Sequence of chain 1.A:
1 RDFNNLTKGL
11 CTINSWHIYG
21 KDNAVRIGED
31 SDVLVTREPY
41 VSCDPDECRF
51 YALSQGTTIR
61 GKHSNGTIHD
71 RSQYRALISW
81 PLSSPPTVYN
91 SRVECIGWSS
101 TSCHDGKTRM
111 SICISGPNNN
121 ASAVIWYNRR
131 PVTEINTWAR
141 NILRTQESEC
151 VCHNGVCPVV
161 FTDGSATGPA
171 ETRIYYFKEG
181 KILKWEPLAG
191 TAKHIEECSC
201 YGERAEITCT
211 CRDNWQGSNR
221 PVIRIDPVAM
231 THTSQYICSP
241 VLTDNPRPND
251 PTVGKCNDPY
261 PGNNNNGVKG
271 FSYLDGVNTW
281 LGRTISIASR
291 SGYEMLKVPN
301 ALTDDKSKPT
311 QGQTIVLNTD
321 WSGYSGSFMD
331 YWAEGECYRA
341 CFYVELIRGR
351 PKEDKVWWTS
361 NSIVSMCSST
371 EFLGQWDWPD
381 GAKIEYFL

Binding-site contacts:
Ligand atom C7 contacts residue ASN120 of chain 1.A at 3.5 Å.
Ligand atom O3 contacts residue ASN249 of chain 3.A at 2.7 Å (h-bond).
Ligand atom C3 contacts residue GLY312 of chain 3.A at 3.2 Å.
Ligand atom O4 contacts residue GLU294 of chain 3.A at 2.7 Å (salt-bridge).
Ligand atom O3 contacts residue GLU294 of chain 3.A at 2.6 Å (salt-bridge).
Ligand atom C2 contacts residue ASN120 of chain 1.A at 2.5 Å.
Ligand atom O5 contacts residue K1 of chain 1.K at 2.9 Å.
Ligand atom O5 contacts residue GLN375 of chain 3.A at 3.4 Å (h-bond).
Ligand atom O6 contacts residue THR310 of chain 3.A at 3.6 Å (h-bond).
Ligand atom C5 contacts residue ARG283 of chain 3.A at 3.6 Å.
Ligand atom C4 contacts residue GLU294 of chain 3.A at 3.5 Å.
Ligand atom C1 contacts residue ASN120 of chain 1.A at 1.4 Å.
Ligand atom O2 contacts residue LEU296 of chain 3.A at 3.4 Å.
Ligand atom O3 contacts residue ARG283 of chain 3.A at 2.9 Å (salt-bridge).
Ligand atom O6 contacts residue LYS308 of chain 3.A at 2.8 Å (salt-bridge).
Ligand atom O6 contacts residue ILE285 of chain 3.A at 2.7 Å (h-bond).
Ligand atom C1 contacts residue K1 of chain 1.K at 3.6 Å.
Ligand atom O4 contacts residue ILE287 of chain 3.A at 3.4 Å.
Ligand atom O2 contacts residue GLY312 of chain 3.A at 3.2 Å.
Ligand atom O4 contacts residue ARG247 of chain 3.A at 3.1 Å (salt-bridge).
Ligand atom O5 contacts residue ASP250 of chain 3.A at 3.6 Å (salt-bridge).
Ligand atom O2 contacts residue ASN249 of chain 3.A at 3.2 Å (h-bond).
Ligand atom O4 contacts residue K1 of chain 1.K at 3.3 Å.
Ligand atom C6 contacts residue ASP250 of chain 3.A at 3.4 Å.
Ligand atom O6 contacts residue ASP250 of chain 3.A at 2.6 Å (salt-bridge).
Ligand atom O6 contacts residue K1 of chain 1.K at 3.5 Å.
Ligand atom O3 contacts residue ASP250 of chain 3.A at 2.9 Å (salt-bridge).
Ligand atom C6 contacts residue LEU373 of chain 3.A at 3.4 Å (hydrophobic).
Ligand atom O5 contacts residue ASN120 of chain 1.A at 2.4 Å (h-bond).
Ligand atom O6 contacts residue GLN375 of chain 3.A at 3.4 Å.
Ligand atom O6 contacts residue K1 of chain 1.K at 3.2 Å.
Ligand atom O4 contacts residue ARG283 of chain 3.A at 3.6 Å.
Ligand atom N2 contacts residue ASN120 of chain 1.A at 2.9 Å (h-bond).
Ligand atom C6 contacts residue ILE285 of chain 3.A at 3.4 Å (hydrophobic).
Ligand atom O3 contacts residue GLY312 of chain 3.A at 2.9 Å (h-bond).
Ligand atom O5 contacts residue GLY374 of chain 3.A at 3.4 Å.
Ligand atom O3 contacts residue K1 of chain 1.K at 2.8 Å.
Ligand atom C3 contacts residue GLU294 of chain 3.A at 3.3 Å.
Ligand atom O3 contacts residue GLN311 of chain 3.A at 3.3 Å.
Ligand atom O5 contacts residue ARG283 of chain 3.A at 3.1 Å (salt-bridge).

A protein and the small-molecule ligand that binds it are described below.
Small molecule (SMILES): CC(=O)N[C@H]1[C@H](O[C@H]2[C@H](O)[C@@H](NC(C)=O)CO[C@@H]2CO)O[C@H](CO)[C@@H](O[C@@H]2O[C@H](CO[C@H]3O[C@H](CO[C@H]4O[C@H](CO)[C@@H](O)[C@H](O)[C@@H]4O)[C@@H](O)[C@H](O[C@H]4O[C@H](CO)[C@@H](O)[C@H](O)[C@@H]4O)[C@@H]3O)[C@@H](O)[C@H](O[C@H]3O[C@H](CO)[C@@H](O)[C@H](O)[C@@H]3O[C@H]3O[C@H](CO)[C@@H](O)[C@H](O)[C@@H]3O[C@H]3O[C@H](CO)[C@@H](O)[C@H](O)[C@@H]3O)[C@@H]2O)[C@@H]1O

Sequence of chain 3.A:
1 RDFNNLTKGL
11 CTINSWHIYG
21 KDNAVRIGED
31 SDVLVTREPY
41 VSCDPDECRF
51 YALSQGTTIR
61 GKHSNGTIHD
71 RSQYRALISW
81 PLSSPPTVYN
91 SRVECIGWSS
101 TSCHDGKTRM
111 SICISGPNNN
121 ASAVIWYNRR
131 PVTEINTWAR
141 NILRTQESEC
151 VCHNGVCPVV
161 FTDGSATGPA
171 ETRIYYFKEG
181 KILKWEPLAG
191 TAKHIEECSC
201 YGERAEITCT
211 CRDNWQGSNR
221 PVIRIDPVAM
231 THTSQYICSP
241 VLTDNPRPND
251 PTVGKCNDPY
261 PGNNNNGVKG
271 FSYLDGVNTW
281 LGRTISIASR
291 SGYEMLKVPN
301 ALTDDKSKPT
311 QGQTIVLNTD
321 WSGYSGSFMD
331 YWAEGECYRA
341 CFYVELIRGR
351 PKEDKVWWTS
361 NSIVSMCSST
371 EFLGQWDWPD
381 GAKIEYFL